Binding-site contacts:
Ligand atom C1 contacts residue SER334 of chain 1.A at 3.8 Å.
Ligand atom C4 contacts residue ASN332 of chain 1.A at 4.2 Å.
Ligand atom C6 contacts residue SER334 of chain 1.A at 4.3 Å.
Ligand atom O7 contacts residue LYS218 of chain 1.A at 3.9 Å.
Ligand atom N2 contacts residue ASN332 of chain 1.A at 2.8 Å (h-bond).
Ligand atom C5 contacts residue ASN332 of chain 1.A at 3.7 Å.
Ligand atom O5 contacts residue SER334 of chain 1.A at 3.6 Å.
Ligand atom C3 contacts residue ASN332 of chain 1.A at 3.7 Å.
Ligand atom O5 contacts residue VAL335 of chain 1.A at 3.7 Å.
Ligand atom C8 contacts residue ASN332 of chain 1.A at 3.8 Å.
Ligand atom C2 contacts residue ASN332 of chain 1.A at 2.4 Å.
Ligand atom C6 contacts residue VAL335 of chain 1.A at 4.4 Å (hydrophobic).
Ligand atom O6 contacts residue VAL335 of chain 1.A at 3.9 Å.
Ligand atom C6 contacts residue LYS218 of chain 1.A at 4.2 Å.
Ligand atom O5 contacts residue ASN332 of chain 1.A at 2.3 Å (h-bond).
Ligand atom C5 contacts residue SER334 of chain 1.A at 3.7 Å.
Ligand atom C1 contacts residue VAL335 of chain 1.A at 4.5 Å (hydrophobic).
Ligand atom C1 contacts residue ASN332 of chain 1.A at 1.4 Å.
Ligand atom C8 contacts residue LYS218 of chain 1.A at 3.3 Å.
Ligand atom O7 contacts residue ASN332 of chain 1.A at 4.3 Å.
Ligand atom C7 contacts residue LYS218 of chain 1.A at 4.0 Å.
Ligand atom C7 contacts residue ASN332 of chain 1.A at 3.4 Å.

Sequence of chain 1.A:
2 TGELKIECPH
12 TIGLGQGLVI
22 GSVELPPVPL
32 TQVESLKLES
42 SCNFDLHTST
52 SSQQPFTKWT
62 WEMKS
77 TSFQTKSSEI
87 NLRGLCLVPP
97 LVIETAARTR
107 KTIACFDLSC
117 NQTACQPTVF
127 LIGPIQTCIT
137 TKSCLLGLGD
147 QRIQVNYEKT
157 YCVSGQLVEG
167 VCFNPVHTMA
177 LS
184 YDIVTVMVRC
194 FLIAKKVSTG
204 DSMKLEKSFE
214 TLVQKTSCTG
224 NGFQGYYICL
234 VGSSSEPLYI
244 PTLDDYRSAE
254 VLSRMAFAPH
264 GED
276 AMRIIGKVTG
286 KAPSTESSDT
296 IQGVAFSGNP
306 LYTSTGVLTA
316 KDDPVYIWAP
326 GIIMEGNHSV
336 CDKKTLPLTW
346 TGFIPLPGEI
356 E

This protein binds this small molecule.
Small molecule (SMILES): CC(=O)N[C@H]1[C@H](O[C@H]2[C@H](O)[C@@H](NC(C)=O)CO[C@@H]2CO)O[C@H](CO)[C@@H](O)[C@@H]1O